The small molecule below binds the protein below.
Small molecule (SMILES): O=c1[nH]c2cc(C(F)(F)F)c(N3CCOCC3)cc2n(CP(=O)(O)O)c1=O

Sequence of chain 1.C:
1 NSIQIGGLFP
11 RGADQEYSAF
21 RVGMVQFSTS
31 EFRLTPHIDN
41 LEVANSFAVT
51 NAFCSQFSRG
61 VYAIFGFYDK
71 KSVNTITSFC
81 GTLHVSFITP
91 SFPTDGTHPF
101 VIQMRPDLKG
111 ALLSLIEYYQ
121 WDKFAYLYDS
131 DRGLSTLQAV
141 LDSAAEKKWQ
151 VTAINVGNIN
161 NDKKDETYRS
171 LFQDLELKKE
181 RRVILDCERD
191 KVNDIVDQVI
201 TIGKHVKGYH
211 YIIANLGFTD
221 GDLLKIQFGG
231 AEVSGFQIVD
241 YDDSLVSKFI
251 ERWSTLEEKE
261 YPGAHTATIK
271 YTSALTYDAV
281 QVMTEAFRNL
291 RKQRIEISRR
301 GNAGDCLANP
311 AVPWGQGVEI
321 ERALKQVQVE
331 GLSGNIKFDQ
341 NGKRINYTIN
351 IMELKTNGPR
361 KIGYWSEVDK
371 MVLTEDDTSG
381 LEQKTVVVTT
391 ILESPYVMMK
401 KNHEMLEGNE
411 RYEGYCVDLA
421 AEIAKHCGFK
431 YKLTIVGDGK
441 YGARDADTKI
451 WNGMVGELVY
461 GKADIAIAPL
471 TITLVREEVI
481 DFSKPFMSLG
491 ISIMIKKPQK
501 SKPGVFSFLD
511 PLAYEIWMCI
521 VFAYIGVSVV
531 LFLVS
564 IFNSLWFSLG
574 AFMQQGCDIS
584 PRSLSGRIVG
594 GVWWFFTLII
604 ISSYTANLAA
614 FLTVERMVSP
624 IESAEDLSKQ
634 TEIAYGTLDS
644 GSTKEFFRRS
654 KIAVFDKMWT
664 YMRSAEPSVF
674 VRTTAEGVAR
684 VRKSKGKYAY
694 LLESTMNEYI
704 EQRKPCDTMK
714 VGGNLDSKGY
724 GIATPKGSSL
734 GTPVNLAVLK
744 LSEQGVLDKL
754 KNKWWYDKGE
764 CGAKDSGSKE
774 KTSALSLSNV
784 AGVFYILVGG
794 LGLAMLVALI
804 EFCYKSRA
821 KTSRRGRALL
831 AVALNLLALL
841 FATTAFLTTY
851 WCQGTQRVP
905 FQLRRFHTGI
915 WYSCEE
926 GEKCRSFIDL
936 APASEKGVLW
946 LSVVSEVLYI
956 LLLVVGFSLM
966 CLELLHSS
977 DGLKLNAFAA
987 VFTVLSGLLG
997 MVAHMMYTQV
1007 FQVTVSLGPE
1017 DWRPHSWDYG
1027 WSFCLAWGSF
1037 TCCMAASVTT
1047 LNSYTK

Binding-site contacts:
Ligand atom CAS contacts residue GLU696 of chain 1.C at 3.6 Å.
Ligand atom CAW contacts residue TYR441 of chain 1.C at 3.5 Å (hydrophobic).
Ligand atom OAA contacts residue THR471 of chain 1.C at 3.0 Å (h-bond).
Ligand atom NAX contacts residue TYR441 of chain 1.C at 3.8 Å.
Ligand atom CAS contacts residue TYR441 of chain 1.C at 3.3 Å (hydrophobic).
Ligand atom OAE contacts residue SER645 of chain 1.C at 2.7 Å (h-bond).
Ligand atom CAN contacts residue TYR441 of chain 1.C at 3.3 Å (hydrophobic).
Ligand atom CAJ contacts residue TYR441 of chain 1.C at 3.5 Å (hydrophobic).
Ligand atom OAQ contacts residue THR677 of chain 1.C at 3.4 Å (h-bond).
Ligand atom OAC contacts residue GLY644 of chain 1.C at 3.3 Å.
Ligand atom CAJ contacts residue TYR723 of chain 1.C at 3.2 Å (hydrophobic).
Ligand atom FAG contacts residue TYR441 of chain 1.C at 3.8 Å.
Ligand atom FAG contacts residue TYR723 of chain 1.C at 3.6 Å.
Ligand atom FAG contacts residue PRO469 of chain 1.C at 3.3 Å.
Ligand atom NAP contacts residue THR471 of chain 1.C at 3.3 Å (h-bond).
Ligand atom OAA contacts residue ARG476 of chain 1.C at 2.3 Å (salt-bridge).
Ligand atom FAH contacts residue GLU393 of chain 1.C at 3.4 Å.
Ligand atom CAI contacts residue TYR441 of chain 1.C at 3.5 Å (hydrophobic).
Ligand atom PBA contacts residue SER645 of chain 1.C at 3.3 Å.
Ligand atom FAF contacts residue GLU696 of chain 1.C at 2.8 Å.
Ligand atom FAF contacts residue TYR723 of chain 1.C at 3.1 Å.
Ligand atom CAV contacts residue TYR441 of chain 1.C at 3.7 Å (hydrophobic).
Ligand atom FAH contacts residue TYR441 of chain 1.C at 2.9 Å.
Ligand atom NAP contacts residue TYR441 of chain 1.C at 3.7 Å.
Ligand atom CAM contacts residue GLU696 of chain 1.C at 3.5 Å.
Ligand atom OAC contacts residue SER645 of chain 1.C at 3.2 Å (h-bond).
Ligand atom CAR contacts residue TYR441 of chain 1.C at 3.4 Å (hydrophobic).
Ligand atom CAZ contacts residue GLU696 of chain 1.C at 3.8 Å.
Ligand atom CAT contacts residue ARG476 of chain 1.C at 3.5 Å.
Ligand atom CAS contacts residue TYR723 of chain 1.C at 3.5 Å (hydrophobic).
Ligand atom CAZ contacts residue TYR441 of chain 1.C at 3.5 Å (hydrophobic).
Ligand atom OAB contacts residue ARG476 of chain 1.C at 3.5 Å (salt-bridge).
Ligand atom NAY contacts residue TYR441 of chain 1.C at 3.7 Å.
Ligand atom OAA contacts residue LEU470 of chain 1.C at 3.5 Å.
Ligand atom CAI contacts residue GLU696 of chain 1.C at 3.8 Å.
Ligand atom CAT contacts residue THR471 of chain 1.C at 3.3 Å.
Ligand atom CAZ contacts residue TYR723 of chain 1.C at 3.6 Å (hydrophobic).
Ligand atom OAE contacts residue GLY644 of chain 1.C at 3.5 Å.
Ligand atom CAJ contacts residue PRO469 of chain 1.C at 3.8 Å (hydrophobic).
Ligand atom OAD contacts residue SER645 of chain 1.C at 2.4 Å (h-bond).